Sequence of chain 1.D:
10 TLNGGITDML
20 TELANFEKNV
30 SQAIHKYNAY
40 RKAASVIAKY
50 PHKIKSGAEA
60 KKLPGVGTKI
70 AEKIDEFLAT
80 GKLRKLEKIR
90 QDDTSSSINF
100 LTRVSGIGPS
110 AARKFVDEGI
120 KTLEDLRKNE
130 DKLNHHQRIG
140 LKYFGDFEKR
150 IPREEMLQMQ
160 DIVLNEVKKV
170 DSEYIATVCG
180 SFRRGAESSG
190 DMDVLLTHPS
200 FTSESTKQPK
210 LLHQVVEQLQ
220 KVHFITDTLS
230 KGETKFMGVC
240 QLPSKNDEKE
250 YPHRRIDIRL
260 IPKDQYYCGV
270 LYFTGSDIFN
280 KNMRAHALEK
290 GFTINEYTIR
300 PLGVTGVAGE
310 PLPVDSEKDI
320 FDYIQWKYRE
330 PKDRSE

Binding-site contacts:
Ligand atom C5' contacts residue TYR266 of chain 1.D at 4.2 Å (hydrophobic).
Ligand atom N1 contacts residue ILE174 of chain 1.D at 3.8 Å.
Ligand atom O2 contacts residue ILE174 of chain 1.D at 3.8 Å.
Ligand atom C3' contacts residue TYR266 of chain 1.D at 3.2 Å (hydrophobic).
Ligand atom N4 contacts residue TYR265 of chain 1.D at 3.6 Å.
Ligand atom C4 contacts residue THR196 of chain 1.D at 3.6 Å.
Ligand atom N4 contacts residue ILE174 of chain 1.D at 3.1 Å (h-bond).
Ligand atom O3' contacts residue TYR266 of chain 1.D at 3.8 Å.
Ligand atom N3 contacts residue TYR265 of chain 1.D at 3.6 Å.
Ligand atom N1 contacts residue TYR265 of chain 1.D at 4.0 Å.
Ligand atom N4 contacts residue LEU194 of chain 1.D at 3.9 Å.
Ligand atom C6 contacts residue TYR265 of chain 1.D at 3.5 Å (hydrophobic).
Ligand atom C6 contacts residue ILE174 of chain 1.D at 4.2 Å (hydrophobic).
Ligand atom C2 contacts residue ILE174 of chain 1.D at 3.5 Å (hydrophobic).
Ligand atom N4 contacts residue THR196 of chain 1.D at 3.6 Å.
Ligand atom C2 contacts residue THR196 of chain 1.D at 3.6 Å.
Ligand atom O2 contacts residue LYS262 of chain 1.D at 2.8 Å (salt-bridge).
Ligand atom C5 contacts residue ILE174 of chain 1.D at 3.5 Å (hydrophobic).
Ligand atom C5 contacts residue THR176 of chain 1.D at 3.4 Å.
Ligand atom C4' contacts residue TYR266 of chain 1.D at 4.2 Å (hydrophobic).
Ligand atom C1' contacts residue ILE174 of chain 1.D at 4.4 Å (hydrophobic).
Ligand atom O2 contacts residue THR196 of chain 1.D at 3.6 Å (h-bond).
Ligand atom C1' contacts residue TYR265 of chain 1.D at 4.4 Å (hydrophobic).
Ligand atom C2 contacts residue LYS262 of chain 1.D at 3.7 Å.
Ligand atom N4 contacts residue ALA175 of chain 1.D at 4.4 Å.
Ligand atom C4 contacts residue ILE174 of chain 1.D at 3.3 Å (hydrophobic).
Ligand atom O2 contacts residue TYR265 of chain 1.D at 4.4 Å.
Ligand atom C5 contacts residue TYR265 of chain 1.D at 3.2 Å (hydrophobic).
Ligand atom C4 contacts residue TYR265 of chain 1.D at 3.4 Å (hydrophobic).
Ligand atom N4 contacts residue THR176 of chain 1.D at 2.9 Å (h-bond).
Ligand atom N3 contacts residue THR196 of chain 1.D at 2.8 Å (h-bond).
Ligand atom C4 contacts residue THR176 of chain 1.D at 3.6 Å.
Ligand atom N3 contacts residue LYS262 of chain 1.D at 4.3 Å.
Ligand atom OP3 contacts residue TYR265 of chain 1.D at 4.0 Å.
Ligand atom C2' contacts residue TYR266 of chain 1.D at 3.9 Å (hydrophobic).
Ligand atom C2 contacts residue TYR265 of chain 1.D at 4.0 Å (hydrophobic).
Ligand atom C2' contacts residue TYR265 of chain 1.D at 3.5 Å (hydrophobic).
Ligand atom N3 contacts residue ILE174 of chain 1.D at 3.6 Å.

This protein binds this small molecule.
Small molecule (SMILES): Nc1ccn([C@H]2C[C@H](O)[C@@H](COP(=O)(O)O)O2)c(=O)n1